The protein below binds the small molecule below.
Small molecule (SMILES): Cc1ccc(C(=O)O)c(C(=O)O)n1

Sequence of chain 2.B:
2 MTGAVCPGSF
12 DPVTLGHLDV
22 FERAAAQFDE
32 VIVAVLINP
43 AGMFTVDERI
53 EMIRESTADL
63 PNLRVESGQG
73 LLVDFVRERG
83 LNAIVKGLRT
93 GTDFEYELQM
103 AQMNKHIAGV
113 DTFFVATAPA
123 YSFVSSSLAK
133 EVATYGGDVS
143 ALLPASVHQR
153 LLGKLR

Binding-site contacts:
Ligand atom O contacts residue SER128 of chain 2.B at 4.4 Å.
Ligand atom C2 contacts residue LEU90 of chain 2.B at 4.2 Å (hydrophobic).
Ligand atom C3 contacts residue GLY89 of chain 2.B at 3.3 Å.
Ligand atom N contacts residue HIS18 of chain 2.B at 3.3 Å (h-bond).
Ligand atom O1 contacts residue HIS18 of chain 2.B at 3.2 Å (h-bond).
Ligand atom C2 contacts residue GLY89 of chain 2.B at 3.4 Å.
Ligand atom C6 contacts residue HIS18 of chain 2.B at 3.8 Å.
Ligand atom C6 contacts residue SER127 of chain 2.B at 3.7 Å.
Ligand atom C3 contacts residue ARG91 of chain 2.B at 3.9 Å.
Ligand atom C6 contacts residue ARG91 of chain 2.B at 3.1 Å.
Ligand atom C6 contacts residue SER128 of chain 2.B at 4.2 Å.
Ligand atom O contacts residue ARG91 of chain 2.B at 2.5 Å (salt-bridge).
Ligand atom C5 contacts residue HIS18 of chain 2.B at 3.6 Å.
Ligand atom C7 contacts residue ARG91 of chain 2.B at 3.7 Å.
Ligand atom O3 contacts residue THR94 of chain 2.B at 3.4 Å (h-bond).
Ligand atom C4 contacts residue THR94 of chain 2.B at 4.4 Å.
Ligand atom O1 contacts residue SER127 of chain 2.B at 3.7 Å.
Ligand atom O1 contacts residue SER128 of chain 2.B at 3.2 Å (h-bond).
Ligand atom C contacts residue HIS18 of chain 2.B at 3.5 Å.
Ligand atom C3 contacts residue THR94 of chain 2.B at 4.0 Å.
Ligand atom C4 contacts residue ARG91 of chain 2.B at 3.4 Å.
Ligand atom C1 contacts residue HIS18 of chain 2.B at 3.7 Å.
Ligand atom O contacts residue SER127 of chain 2.B at 3.3 Å.
Ligand atom C5 contacts residue ARG91 of chain 2.B at 3.1 Å.
Ligand atom C1 contacts residue ARG91 of chain 2.B at 3.9 Å.
Ligand atom O1 contacts residue ARG91 of chain 2.B at 4.2 Å.
Ligand atom O2 contacts residue ARG91 of chain 2.B at 4.1 Å.
Ligand atom C7 contacts residue THR94 of chain 2.B at 4.3 Å.
Ligand atom C2 contacts residue ARG91 of chain 2.B at 3.8 Å.
Ligand atom O3 contacts residue ARG91 of chain 2.B at 3.4 Å (salt-bridge).
Ligand atom N contacts residue ARG91 of chain 2.B at 3.7 Å.
Ligand atom C contacts residue GLY17 of chain 2.B at 3.4 Å.